Binding-site contacts:
Ligand atom O7 contacts residue MET213 of chain 1.A at 4.5 Å.
Ligand atom C3 contacts residue GLN217 of chain 1.A at 4.3 Å.
Ligand atom O6 contacts residue LEU210 of chain 1.A at 3.7 Å.
Ligand atom C3 contacts residue ASN205 of chain 1.A at 3.8 Å.
Ligand atom O6 contacts residue SER208 of chain 1.A at 4.1 Å.
Ligand atom C4 contacts residue ASN205 of chain 1.A at 4.2 Å.
Ligand atom C7 contacts residue ASN205 of chain 1.A at 3.3 Å.
Ligand atom C2 contacts residue ASN205 of chain 1.A at 2.4 Å.
Ligand atom C6 contacts residue LEU210 of chain 1.A at 4.4 Å (hydrophobic).
Ligand atom O7 contacts residue ALA214 of chain 1.A at 3.5 Å.
Ligand atom C6 contacts residue SER208 of chain 1.A at 3.7 Å.
Ligand atom O7 contacts residue GLN217 of chain 1.A at 3.5 Å (h-bond).
Ligand atom O7 contacts residue VAL215 of chain 1.A at 3.0 Å (h-bond).
Ligand atom O3 contacts residue GLN217 of chain 1.A at 3.2 Å (h-bond).
Ligand atom C8 contacts residue VAL215 of chain 1.A at 3.8 Å (hydrophobic).
Ligand atom C7 contacts residue VAL215 of chain 1.A at 4.0 Å (hydrophobic).
Ligand atom C7 contacts residue GLN217 of chain 1.A at 3.5 Å.
Ligand atom C7 contacts residue ALA214 of chain 1.A at 4.2 Å (hydrophobic).
Ligand atom C5 contacts residue SER208 of chain 1.A at 3.8 Å.
Ligand atom N2 contacts residue ASN205 of chain 1.A at 2.8 Å (h-bond).
Ligand atom O5 contacts residue LEU212 of chain 1.A at 4.2 Å.
Ligand atom O5 contacts residue SER208 of chain 1.A at 3.1 Å (h-bond).
Ligand atom O5 contacts residue ASN205 of chain 1.A at 2.4 Å (h-bond).
Ligand atom C8 contacts residue ALA214 of chain 1.A at 4.3 Å (hydrophobic).
Ligand atom N2 contacts residue GLN217 of chain 1.A at 3.9 Å.
Ligand atom O7 contacts residue ASN205 of chain 1.A at 3.4 Å (h-bond).
Ligand atom C2 contacts residue GLN217 of chain 1.A at 4.3 Å.
Ligand atom C5 contacts residue ASN205 of chain 1.A at 3.6 Å.
Ligand atom C1 contacts residue ASN205 of chain 1.A at 1.4 Å.
Ligand atom C1 contacts residue SER208 of chain 1.A at 3.8 Å.
Ligand atom C8 contacts residue GLN217 of chain 1.A at 3.7 Å.
Ligand atom O6 contacts residue LEU212 of chain 1.A at 4.1 Å.

The small molecule below binds the protein below.
Small molecule (SMILES): CC(=O)N[C@@H]1[C@@H](O)[C@H](O)[C@@H](CO)O[C@H]1O

Sequence of chain 1.A:
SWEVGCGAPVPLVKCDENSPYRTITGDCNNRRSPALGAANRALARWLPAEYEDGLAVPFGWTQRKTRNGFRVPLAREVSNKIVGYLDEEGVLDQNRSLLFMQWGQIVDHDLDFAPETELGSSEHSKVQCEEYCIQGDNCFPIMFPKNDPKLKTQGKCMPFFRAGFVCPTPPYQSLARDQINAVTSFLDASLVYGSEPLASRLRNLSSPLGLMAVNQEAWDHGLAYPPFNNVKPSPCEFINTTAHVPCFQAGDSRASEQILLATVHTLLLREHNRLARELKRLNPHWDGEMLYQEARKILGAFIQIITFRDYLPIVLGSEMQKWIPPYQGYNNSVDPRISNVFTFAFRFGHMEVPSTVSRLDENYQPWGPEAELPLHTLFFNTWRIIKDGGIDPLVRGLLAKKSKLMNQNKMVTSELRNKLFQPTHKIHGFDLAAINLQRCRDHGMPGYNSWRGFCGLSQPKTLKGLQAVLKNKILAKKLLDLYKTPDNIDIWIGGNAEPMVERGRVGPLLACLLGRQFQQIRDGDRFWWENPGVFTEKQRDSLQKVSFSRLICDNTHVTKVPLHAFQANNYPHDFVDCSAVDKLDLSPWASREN